Sequence of chain 1.C:
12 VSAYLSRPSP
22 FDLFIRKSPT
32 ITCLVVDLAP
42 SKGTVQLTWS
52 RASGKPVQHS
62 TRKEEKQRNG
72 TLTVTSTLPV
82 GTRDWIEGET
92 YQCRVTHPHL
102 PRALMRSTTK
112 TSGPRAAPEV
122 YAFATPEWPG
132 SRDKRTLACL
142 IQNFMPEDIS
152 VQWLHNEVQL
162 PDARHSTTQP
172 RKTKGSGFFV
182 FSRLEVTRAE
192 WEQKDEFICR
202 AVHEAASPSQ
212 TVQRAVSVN

Binding-site contacts:
Ligand atom O4 contacts residue VAL37 of chain 1.C at 4.2 Å.
Ligand atom C6 contacts residue TYR15 of chain 1.C at 3.9 Å (hydrophobic).
Ligand atom O5 contacts residue ASN70 of chain 1.C at 2.4 Å (h-bond).
Ligand atom O6 contacts residue SER13 of chain 1.C at 4.1 Å.
Ligand atom C4 contacts residue THR72 of chain 1.C at 4.0 Å.
Ligand atom C1 contacts residue THR72 of chain 1.C at 3.4 Å.
Ligand atom O4 contacts residue TYR15 of chain 1.C at 3.5 Å.
Ligand atom C1 contacts residue ASN70 of chain 1.C at 1.4 Å.
Ligand atom C2 contacts residue ASN70 of chain 1.C at 2.5 Å.
Ligand atom O7 contacts residue THR74 of chain 1.C at 2.7 Å (h-bond).
Ligand atom C5 contacts residue ASN70 of chain 1.C at 3.6 Å.
Ligand atom O6 contacts residue GLN68 of chain 1.C at 3.2 Å.
Ligand atom N2 contacts residue ASN70 of chain 1.C at 2.8 Å (h-bond).
Ligand atom O4 contacts residue THR72 of chain 1.C at 4.2 Å.
Ligand atom O3 contacts residue TYR15 of chain 1.C at 3.6 Å.
Ligand atom C5 contacts residue THR72 of chain 1.C at 3.6 Å.
Ligand atom O6 contacts residue TYR15 of chain 1.C at 2.9 Å (h-bond).
Ligand atom C7 contacts residue THR74 of chain 1.C at 3.5 Å.
Ligand atom C3 contacts residue GLN170 of chain 1.C at 4.0 Å.
Ligand atom O3 contacts residue GLN170 of chain 1.C at 2.8 Å (h-bond).
Ligand atom O6 contacts residue ASN70 of chain 1.C at 4.2 Å.
Ligand atom C8 contacts residue THR74 of chain 1.C at 3.5 Å.
Ligand atom C8 contacts residue LEU39 of chain 1.C at 4.0 Å (hydrophobic).
Ligand atom O7 contacts residue ASN70 of chain 1.C at 3.6 Å.
Ligand atom C3 contacts residue THR72 of chain 1.C at 3.5 Å.
Ligand atom O7 contacts residue VAL37 of chain 1.C at 3.7 Å.
Ligand atom O3 contacts residue LEU35 of chain 1.C at 3.1 Å.
Ligand atom C2 contacts residue THR72 of chain 1.C at 3.8 Å.
Ligand atom C2 contacts residue GLN170 of chain 1.C at 4.2 Å.
Ligand atom C7 contacts residue ASN70 of chain 1.C at 3.4 Å.
Ligand atom N2 contacts residue THR72 of chain 1.C at 3.9 Å.
Ligand atom C2 contacts residue VAL37 of chain 1.C at 4.2 Å (hydrophobic).
Ligand atom O2 contacts residue GLN170 of chain 1.C at 3.6 Å.
Ligand atom C3 contacts residue TYR15 of chain 1.C at 3.5 Å (hydrophobic).
Ligand atom C1 contacts residue TYR15 of chain 1.C at 4.1 Å (hydrophobic).
Ligand atom C3 contacts residue ASN70 of chain 1.C at 3.8 Å.
Ligand atom O5 contacts residue THR72 of chain 1.C at 3.9 Å.
Ligand atom C2 contacts residue TYR15 of chain 1.C at 4.2 Å (hydrophobic).
Ligand atom C4 contacts residue TYR15 of chain 1.C at 4.2 Å (hydrophobic).
Ligand atom N2 contacts residue LEU39 of chain 1.C at 4.0 Å.

The small molecule below binds the protein below.
Small molecule (SMILES): CC(=O)N[C@H]1[C@H](O[C@H]2[C@H](O)[C@@H](NC(C)=O)CO[C@@H]2CO)O[C@H](CO)[C@@H](O[C@@H]2O[C@H](CO[C@H]3O[C@H](CO)[C@@H](O)[C@H](O)[C@@H]3O)[C@@H](O)[C@H](O[C@H]3O[C@H](CO)[C@@H](O)[C@H](O)[C@@H]3O)[C@@H]2O)[C@@H]1O